Binding-site contacts:
Ligand atom C2 contacts residue SAE1 of chain 1.F at 3.5 Å.
Ligand atom O3P contacts residue GLY387 of chain 1.B at 3.0 Å.
Ligand atom N7 contacts residue CYS331 of chain 1.B at 3.0 Å (h-bond).
Ligand atom O2' contacts residue ASP364 of chain 1.B at 2.5 Å (salt-bridge).
Ligand atom O1P contacts residue SER388 of chain 1.B at 3.1 Å (h-bond).
Ligand atom C2' contacts residue ASP364 of chain 1.B at 3.6 Å.
Ligand atom C4 contacts residue SER329 of chain 1.B at 3.4 Å.
Ligand atom O3' contacts residue ASP364 of chain 1.B at 2.4 Å (salt-bridge).
Ligand atom C5 contacts residue CYS331 of chain 1.B at 2.7 Å (hydrophobic).
Ligand atom N3 contacts residue SER329 of chain 1.B at 3.1 Å (h-bond).
Ligand atom C5 contacts residue SAE1 of chain 1.F at 3.7 Å.
Ligand atom N3 contacts residue GLU335 of chain 1.B at 3.5 Å (salt-bridge).
Ligand atom O2P contacts residue GLY366 of chain 1.B at 3.4 Å (h-bond).
Ligand atom C3' contacts residue ASP364 of chain 1.B at 3.6 Å.
Ligand atom O4' contacts residue GLY328 of chain 1.B at 3.5 Å.
Ligand atom O3P contacts residue SER388 of chain 1.B at 2.4 Å (h-bond).
Ligand atom O2P contacts residue GLY387 of chain 1.B at 3.5 Å (h-bond).
Ligand atom O5' contacts residue SER329 of chain 1.B at 3.1 Å (h-bond).
Ligand atom O1P contacts residue GLY366 of chain 1.B at 3.7 Å.
Ligand atom N1 contacts residue SAE1 of chain 1.F at 3.5 Å (h-bond).
Ligand atom C2 contacts residue SER329 of chain 1.B at 3.4 Å.
Ligand atom P contacts residue SER329 of chain 1.B at 3.5 Å.
Ligand atom O1P contacts residue SER329 of chain 1.B at 3.0 Å (h-bond).
Ligand atom O2P contacts residue GLY365 of chain 1.B at 3.4 Å.
Ligand atom P contacts residue GLY328 of chain 1.B at 3.6 Å.
Ligand atom N1 contacts residue GLN334 of chain 1.B at 3.7 Å.
Ligand atom O1P contacts residue GLY328 of chain 1.B at 3.0 Å.
Ligand atom C4 contacts residue SAE1 of chain 1.F at 3.6 Å.
Ligand atom O2' contacts residue SAE1 of chain 1.F at 2.7 Å (h-bond).
Ligand atom O3' contacts residue SER68 of chain 1.B at 3.3 Å (h-bond).
Ligand atom N3 contacts residue SAE1 of chain 1.F at 3.5 Å.
Ligand atom C2' contacts residue SAE1 of chain 1.F at 3.7 Å.
Ligand atom O5' contacts residue GLY328 of chain 1.B at 2.9 Å.
Ligand atom C2 contacts residue GLU335 of chain 1.B at 3.3 Å.
Ligand atom O3P contacts residue SER329 of chain 1.B at 3.0 Å (h-bond).
Ligand atom N1 contacts residue CYS331 of chain 1.B at 2.8 Å (h-bond).
Ligand atom P contacts residue SER388 of chain 1.B at 3.4 Å.
Ligand atom C6 contacts residue SAE1 of chain 1.F at 3.7 Å.
Ligand atom C6 contacts residue CYS331 of chain 1.B at 1.8 Å (hydrophobic).
Ligand atom O3' contacts residue ARG322 of chain 1.B at 3.6 Å.

A small-molecule ligand and the protein it binds are described below.
Small molecule (SMILES): O=P(O)(O)OC[C@H]1O[C@@H](n2cnc3c(Cl)[nH+]cnc32)[C@H](O)[C@@H]1O

Sequence of chain 1.B:
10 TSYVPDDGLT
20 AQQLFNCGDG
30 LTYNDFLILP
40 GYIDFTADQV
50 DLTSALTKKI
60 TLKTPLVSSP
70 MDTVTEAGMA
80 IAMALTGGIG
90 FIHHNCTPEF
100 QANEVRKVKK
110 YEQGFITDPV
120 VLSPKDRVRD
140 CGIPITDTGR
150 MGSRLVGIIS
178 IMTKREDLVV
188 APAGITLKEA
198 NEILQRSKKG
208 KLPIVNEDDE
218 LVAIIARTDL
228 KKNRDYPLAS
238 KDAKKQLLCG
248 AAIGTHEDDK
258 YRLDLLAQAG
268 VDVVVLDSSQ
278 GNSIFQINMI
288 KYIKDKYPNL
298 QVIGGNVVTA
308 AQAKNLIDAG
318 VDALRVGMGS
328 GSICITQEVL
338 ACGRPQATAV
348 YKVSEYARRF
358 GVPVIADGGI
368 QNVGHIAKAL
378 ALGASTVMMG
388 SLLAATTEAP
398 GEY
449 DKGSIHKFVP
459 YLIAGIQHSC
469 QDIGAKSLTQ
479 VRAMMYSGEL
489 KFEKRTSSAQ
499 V